A small-molecule ligand and the protein it binds are described below.
Small molecule (SMILES): C[C@H](NC(=O)[C@@H]1CCCN1C(=O)[C@H](CCCNC(N)=[NH2+])NC(=O)[C@@H](NC(=O)[C@H](CC(=O)O)NC(=O)[C@@H]1CCCN1)[C@@H](C)O)C(=O)N1CCC[C@H]1CO

Binding-site contacts:
Ligand atom NH2 contacts residue PHE103 of chain 1.E at 3.0 Å.
Ligand atom N contacts residue TYR101 of chain 1.E at 3.3 Å (h-bond).
Ligand atom C contacts residue NGA1 of chain 1.H at 3.4 Å.
Ligand atom CA contacts residue NGA1 of chain 1.H at 3.5 Å.
Ligand atom O contacts residue TYR37 of chain 1.D at 3.6 Å.
Ligand atom O contacts residue ASN57 of chain 1.E at 3.6 Å.
Ligand atom CG contacts residue HIS31 of chain 1.D at 3.3 Å.
Ligand atom O contacts residue TYR59 of chain 1.E at 3.7 Å.
Ligand atom CD contacts residue TYR37 of chain 1.D at 3.3 Å (hydrophobic).
Ligand atom CD contacts residue TYR50 of chain 1.E at 3.5 Å (hydrophobic).
Ligand atom CB contacts residue TYR100 of chain 1.E at 3.3 Å (hydrophobic).
Ligand atom NH1 contacts residue GLY102 of chain 1.E at 3.4 Å.
Ligand atom CD contacts residue GLY96 of chain 1.D at 3.6 Å.
Ligand atom CB contacts residue NGA1 of chain 1.H at 3.4 Å.
Ligand atom OD2 contacts residue LYS58 of chain 1.D at 2.9 Å (salt-bridge).
Ligand atom CG contacts residue TRP101 of chain 1.D at 3.7 Å (hydrophobic).
Ligand atom CA contacts residue NGA1 of chain 1.H at 3.3 Å.
Ligand atom CG2 contacts residue TYR100 of chain 1.E at 3.6 Å (hydrophobic).
Ligand atom CG2 contacts residue NGA1 of chain 1.H at 3.4 Å.
Ligand atom CD contacts residue GLU39 of chain 1.D at 3.3 Å.
Ligand atom NH2 contacts residue TRP101 of chain 1.D at 3.5 Å.
Ligand atom O contacts residue NGA1 of chain 1.H at 3.7 Å.
Ligand atom NH2 contacts residue GLN99 of chain 1.E at 3.3 Å (h-bond).
Ligand atom CB contacts residue TYR50 of chain 1.E at 3.5 Å (hydrophobic).
Ligand atom CZ contacts residue PHE94 of chain 1.D at 3.7 Å (hydrophobic).
Ligand atom CG contacts residue LYS58 of chain 1.D at 2.9 Å.
Ligand atom OD1 contacts residue ARG55 of chain 1.D at 3.0 Å (salt-bridge).
Ligand atom NH1 contacts residue PHE94 of chain 1.D at 3.4 Å.
Ligand atom NH1 contacts residue GLU39 of chain 1.D at 2.7 Å (salt-bridge).
Ligand atom CB contacts residue HIS31 of chain 1.D at 3.7 Å.
Ligand atom N contacts residue TYR100 of chain 1.E at 3.3 Å (h-bond).
Ligand atom CB contacts residue NGA1 of chain 1.H at 2.3 Å.
Ligand atom O contacts residue NGA1 of chain 1.H at 3.4 Å.
Ligand atom O contacts residue LYS35 of chain 1.D at 3.5 Å (salt-bridge).
Ligand atom CZ contacts residue GLU39 of chain 1.D at 3.7 Å.
Ligand atom CB contacts residue TYR59 of chain 1.E at 3.4 Å (hydrophobic).
Ligand atom OD1 contacts residue LYS58 of chain 1.D at 2.8 Å (salt-bridge).
Ligand atom CB contacts residue TYR101 of chain 1.E at 3.5 Å (hydrophobic).
Ligand atom OG1 contacts residue NGA1 of chain 1.H at 1.4 Å.
Ligand atom CA contacts residue TYR100 of chain 1.E at 3.5 Å (hydrophobic).

Sequence of chain 1.E:
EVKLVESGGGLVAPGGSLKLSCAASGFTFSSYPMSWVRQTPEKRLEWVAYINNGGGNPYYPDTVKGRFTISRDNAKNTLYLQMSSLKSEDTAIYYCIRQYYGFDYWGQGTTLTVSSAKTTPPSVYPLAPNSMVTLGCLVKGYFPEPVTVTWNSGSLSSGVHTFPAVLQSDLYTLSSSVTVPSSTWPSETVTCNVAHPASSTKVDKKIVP

Sequence of chain 1.D:
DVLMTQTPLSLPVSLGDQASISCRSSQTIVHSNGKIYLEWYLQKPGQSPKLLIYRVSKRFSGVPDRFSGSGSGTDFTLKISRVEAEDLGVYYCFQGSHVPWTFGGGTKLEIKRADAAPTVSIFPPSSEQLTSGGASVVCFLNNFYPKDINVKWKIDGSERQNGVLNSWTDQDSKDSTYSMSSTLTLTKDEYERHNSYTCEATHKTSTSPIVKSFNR